A protein and the small-molecule ligand that binds it are described below.
Small molecule (SMILES): CCOc1cccc(B(O)O)c1

Binding-site contacts:
Ligand atom C7 contacts residue ILE37 of chain 1.B at 4.3 Å (hydrophobic).
Ligand atom C4 contacts residue PHE26 of chain 1.B at 3.7 Å (hydrophobic).
Ligand atom O contacts residue TYR24 of chain 1.B at 4.1 Å.
Ligand atom C contacts residue PHE26 of chain 1.B at 4.2 Å (hydrophobic).
Ligand atom C7 contacts residue TYR24 of chain 1.B at 4.2 Å (hydrophobic).
Ligand atom C1 contacts residue PHE26 of chain 1.B at 4.1 Å (hydrophobic).
Ligand atom C contacts residue SER25 of chain 1.B at 4.0 Å.
Ligand atom C6 contacts residue VAL107 of chain 1.B at 4.3 Å (hydrophobic).
Ligand atom C3 contacts residue PHE26 of chain 1.B at 3.8 Å (hydrophobic).
Ligand atom C6 contacts residue PHE26 of chain 1.B at 3.5 Å (hydrophobic).
Ligand atom C7 contacts residue PHE26 of chain 1.B at 3.8 Å (hydrophobic).
Ligand atom C6 contacts residue PRO110 of chain 1.B at 4.2 Å (hydrophobic).
Ligand atom O contacts residue SER108 of chain 1.B at 4.4 Å.
Ligand atom O1 contacts residue SER25 of chain 1.B at 3.8 Å.
Ligand atom O contacts residue PRO110 of chain 1.B at 4.1 Å.
Ligand atom O contacts residue PHE26 of chain 1.B at 3.6 Å.
Ligand atom C2 contacts residue PHE26 of chain 1.B at 3.8 Å (hydrophobic).
Ligand atom C6 contacts residue SER108 of chain 1.B at 3.7 Å.
Ligand atom C7 contacts residue PRO110 of chain 1.B at 3.8 Å (hydrophobic).
Ligand atom C7 contacts residue TYR109 of chain 1.B at 4.0 Å (hydrophobic).
Ligand atom B contacts residue SER25 of chain 1.B at 4.1 Å.
Ligand atom C5 contacts residue SER25 of chain 1.B at 3.8 Å.
Ligand atom C7 contacts residue ILE21 of chain 1.B at 3.6 Å (hydrophobic).
Ligand atom C7 contacts residue SER108 of chain 1.B at 3.8 Å.
Ligand atom C5 contacts residue PHE26 of chain 1.B at 4.1 Å (hydrophobic).

Sequence of chain 1.B:
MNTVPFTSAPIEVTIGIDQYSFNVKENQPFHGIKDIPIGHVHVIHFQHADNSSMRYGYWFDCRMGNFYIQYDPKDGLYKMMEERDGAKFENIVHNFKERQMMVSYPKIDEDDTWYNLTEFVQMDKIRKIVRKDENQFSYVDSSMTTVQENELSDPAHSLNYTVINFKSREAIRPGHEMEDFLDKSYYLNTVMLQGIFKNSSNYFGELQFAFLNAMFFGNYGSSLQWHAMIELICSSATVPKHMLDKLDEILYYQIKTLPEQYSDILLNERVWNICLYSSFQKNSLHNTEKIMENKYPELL